Sequence of chain 1.B:
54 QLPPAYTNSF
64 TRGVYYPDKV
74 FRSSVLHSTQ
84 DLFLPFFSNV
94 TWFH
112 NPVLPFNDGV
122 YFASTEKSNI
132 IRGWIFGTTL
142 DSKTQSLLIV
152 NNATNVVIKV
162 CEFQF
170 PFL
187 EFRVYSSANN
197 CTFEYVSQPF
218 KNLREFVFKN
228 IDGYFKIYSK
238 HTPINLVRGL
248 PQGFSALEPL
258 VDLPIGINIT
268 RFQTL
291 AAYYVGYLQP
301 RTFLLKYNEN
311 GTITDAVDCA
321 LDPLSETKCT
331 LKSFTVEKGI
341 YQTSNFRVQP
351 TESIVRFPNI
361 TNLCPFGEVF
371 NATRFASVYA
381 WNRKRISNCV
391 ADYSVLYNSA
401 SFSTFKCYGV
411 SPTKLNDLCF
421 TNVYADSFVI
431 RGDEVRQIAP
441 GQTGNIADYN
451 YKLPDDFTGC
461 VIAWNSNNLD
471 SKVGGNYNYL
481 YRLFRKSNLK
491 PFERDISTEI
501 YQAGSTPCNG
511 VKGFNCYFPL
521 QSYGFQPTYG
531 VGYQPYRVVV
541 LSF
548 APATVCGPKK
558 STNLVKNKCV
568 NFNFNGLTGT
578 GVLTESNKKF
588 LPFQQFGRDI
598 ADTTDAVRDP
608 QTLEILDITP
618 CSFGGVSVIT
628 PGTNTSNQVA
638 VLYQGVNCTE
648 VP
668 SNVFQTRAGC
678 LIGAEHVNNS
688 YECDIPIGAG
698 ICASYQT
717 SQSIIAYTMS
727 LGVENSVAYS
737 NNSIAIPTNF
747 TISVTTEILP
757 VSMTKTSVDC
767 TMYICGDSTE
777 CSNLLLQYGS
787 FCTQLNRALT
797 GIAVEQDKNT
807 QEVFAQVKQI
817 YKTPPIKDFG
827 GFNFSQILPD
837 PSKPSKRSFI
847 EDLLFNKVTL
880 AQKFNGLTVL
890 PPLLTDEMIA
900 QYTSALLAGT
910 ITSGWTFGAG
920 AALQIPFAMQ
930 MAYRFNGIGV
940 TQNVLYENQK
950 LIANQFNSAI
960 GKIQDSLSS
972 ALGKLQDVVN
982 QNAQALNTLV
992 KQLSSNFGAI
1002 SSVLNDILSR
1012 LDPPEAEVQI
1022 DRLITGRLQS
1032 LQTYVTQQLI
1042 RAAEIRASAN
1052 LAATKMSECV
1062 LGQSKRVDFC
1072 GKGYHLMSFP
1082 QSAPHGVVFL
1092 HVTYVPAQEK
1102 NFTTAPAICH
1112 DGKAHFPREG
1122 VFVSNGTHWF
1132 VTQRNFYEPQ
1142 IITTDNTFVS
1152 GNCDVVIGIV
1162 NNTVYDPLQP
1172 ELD

Binding-site contacts:
Ligand atom C2 contacts residue GLN1099 of chain 1.B at 4.0 Å.
Ligand atom C2 contacts residue ASN745 of chain 1.B at 2.5 Å.
Ligand atom C4 contacts residue LEU950 of chain 1.B at 4.1 Å (hydrophobic).
Ligand atom C1 contacts residue GLN1099 of chain 1.B at 4.0 Å.
Ligand atom O4 contacts residue LEU950 of chain 1.B at 3.7 Å.
Ligand atom N2 contacts residue GLN1099 of chain 1.B at 4.0 Å.
Ligand atom C7 contacts residue GLN1099 of chain 1.B at 4.2 Å.
Ligand atom C7 contacts residue ASN745 of chain 1.B at 4.0 Å.
Ligand atom N2 contacts residue ASN745 of chain 1.B at 2.9 Å (h-bond).
Ligand atom O6 contacts residue LEU950 of chain 1.B at 4.1 Å.
Ligand atom C4 contacts residue ASN745 of chain 1.B at 4.2 Å.
Ligand atom O7 contacts residue GLN1099 of chain 1.B at 4.3 Å.
Ligand atom C3 contacts residue LEU950 of chain 1.B at 4.1 Å (hydrophobic).
Ligand atom C5 contacts residue ASN745 of chain 1.B at 3.6 Å.
Ligand atom C3 contacts residue ASN745 of chain 1.B at 3.8 Å.
Ligand atom C5 contacts residue LEU950 of chain 1.B at 3.9 Å (hydrophobic).
Ligand atom O5 contacts residue ASN745 of chain 1.B at 2.3 Å (h-bond).
Ligand atom O6 contacts residue GLN954 of chain 1.B at 2.7 Å (h-bond).
Ligand atom C1 contacts residue ASN745 of chain 1.B at 1.4 Å.
Ligand atom C6 contacts residue GLN954 of chain 1.B at 4.1 Å.

This small molecule binds to this protein.
Small molecule (SMILES): CC(=O)N[C@H]1[C@H](O[C@H]2[C@H](O)[C@@H](NC(C)=O)CO[C@@H]2CO)O[C@H](CO)[C@@H](O)[C@@H]1O